A protein and the small-molecule ligand that binds it are described below.
Small molecule (SMILES): CC(C)C[C@@H]1NC(=O)[C@H](CCCNC(N)=O)NC(=O)[C@H](CCCN=C(N)N)NC(=O)[C@H]([C@@H](C)O)NC(=O)[C@H](CO)NC(=O)[C@H](CC(C)C)NC(=O)[C@H](CC(=O)O)NC(=O)[C@H](Cc2ccccc2)NC(=O)[C@H](CCC(N)=O)NC(=O)CNC(=O)CNC(=O)[C@H](CCCCN)NC1=O

Binding-site contacts:
Ligand atom CE2 contacts residue GLN39 of chain 1.B at 3.7 Å.
Ligand atom NE2 contacts residue PRO41 of chain 1.B at 3.6 Å (h-bond).
Ligand atom NE contacts residue ILE92 of chain 1.B at 3.4 Å.
Ligand atom CZ contacts residue GLN39 of chain 1.B at 3.4 Å.
Ligand atom CD1 contacts residue GLN39 of chain 1.B at 3.4 Å.
Ligand atom CD contacts residue ASN41 of chain 1.A at 3.7 Å.
Ligand atom C5 contacts residue THR40 of chain 1.A at 3.6 Å.
Ligand atom N contacts residue ASP85 of chain 1.A at 2.8 Å (salt-bridge).
Ligand atom CD1 contacts residue THR90 of chain 1.B at 3.6 Å.
Ligand atom CD contacts residue GLY42 of chain 1.A at 3.6 Å.
Ligand atom N6 contacts residue ASP85 of chain 1.A at 3.0 Å (salt-bridge).
Ligand atom CG2 contacts residue PRO173 of chain 1.B at 3.6 Å (hydrophobic).
Ligand atom C4 contacts residue THR40 of chain 1.A at 3.5 Å.
Ligand atom OE1 contacts residue PRO41 of chain 1.B at 3.7 Å.
Ligand atom O contacts residue ASN41 of chain 1.A at 3.5 Å (h-bond).
Ligand atom CZ contacts residue GLN111 of chain 1.B at 3.6 Å.
Ligand atom CD1 contacts residue ALA100 of chain 1.A at 3.5 Å (hydrophobic).
Ligand atom O contacts residue GLN38 of chain 1.A at 3.5 Å.
Ligand atom O contacts residue PRO41 of chain 1.B at 3.5 Å.
Ligand atom N8 contacts residue ASP85 of chain 1.A at 3.1 Å (salt-bridge).
Ligand atom NH2 contacts residue GLN111 of chain 1.B at 3.3 Å (h-bond).
Ligand atom CE1 contacts residue GLN38 of chain 1.A at 3.6 Å.
Ligand atom CG contacts residue ASP85 of chain 1.A at 3.4 Å.
Ligand atom OG contacts residue GLU154 of chain 1.B at 2.8 Å (salt-bridge).
Ligand atom CG contacts residue TYR87 of chain 1.A at 3.4 Å (hydrophobic).
Ligand atom N8 contacts residue ALA84 of chain 1.A at 3.2 Å.
Ligand atom O contacts residue ASN41 of chain 1.A at 3.0 Å (h-bond).
Ligand atom CA contacts residue ASP85 of chain 1.A at 3.3 Å.
Ligand atom C contacts residue ASP85 of chain 1.A at 3.5 Å.
Ligand atom O7 contacts residue GLU165 of chain 1.A at 3.5 Å (salt-bridge).
Ligand atom CA contacts residue GLU154 of chain 1.B at 3.4 Å.
Ligand atom NH1 contacts residue GLN111 of chain 1.B at 3.0 Å (h-bond).
Ligand atom CD2 contacts residue TYR87 of chain 1.A at 3.3 Å (hydrophobic).
Ligand atom O7 contacts residue THR40 of chain 1.A at 3.2 Å (h-bond).
Ligand atom CB contacts residue ASP85 of chain 1.A at 3.6 Å.
Ligand atom C5 contacts residue ASP85 of chain 1.A at 3.7 Å.
Ligand atom CB contacts residue GLU154 of chain 1.B at 3.3 Å.
Ligand atom CE1 contacts residue GLN39 of chain 1.B at 3.1 Å.
Ligand atom CD contacts residue PRO41 of chain 1.B at 3.5 Å (hydrophobic).
Ligand atom CG contacts residue ILE92 of chain 1.B at 3.6 Å (hydrophobic).

Sequence of chain 1.B:
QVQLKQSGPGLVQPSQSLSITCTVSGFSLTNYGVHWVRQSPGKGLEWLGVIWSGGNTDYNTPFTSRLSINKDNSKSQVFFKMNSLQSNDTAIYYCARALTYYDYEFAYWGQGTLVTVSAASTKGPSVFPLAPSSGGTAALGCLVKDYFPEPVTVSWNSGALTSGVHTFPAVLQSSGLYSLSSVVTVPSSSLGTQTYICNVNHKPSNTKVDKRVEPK

Sequence of chain 1.A:
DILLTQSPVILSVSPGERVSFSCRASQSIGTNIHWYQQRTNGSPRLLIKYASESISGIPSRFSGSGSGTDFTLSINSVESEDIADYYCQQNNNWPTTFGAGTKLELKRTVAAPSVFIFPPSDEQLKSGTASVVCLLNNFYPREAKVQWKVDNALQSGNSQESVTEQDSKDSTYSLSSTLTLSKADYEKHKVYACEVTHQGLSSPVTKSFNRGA